Binding-site contacts:
Ligand atom C8 contacts residue ASN657 of chain 1.C at 3.7 Å.
Ligand atom C2 contacts residue ASN657 of chain 1.C at 2.5 Å.
Ligand atom C3 contacts residue ASN657 of chain 1.C at 3.8 Å.
Ligand atom C7 contacts residue ASN657 of chain 1.C at 3.2 Å.
Ligand atom O5 contacts residue HIS655 of chain 1.C at 3.3 Å.
Ligand atom N2 contacts residue ASN657 of chain 1.C at 2.7 Å (h-bond).
Ligand atom C1 contacts residue ASN657 of chain 1.C at 1.4 Å.
Ligand atom O6 contacts residue HIS655 of chain 1.C at 4.0 Å.
Ligand atom C4 contacts residue ASN657 of chain 1.C at 4.2 Å.
Ligand atom O7 contacts residue ASN657 of chain 1.C at 3.8 Å.
Ligand atom O5 contacts residue ASN657 of chain 1.C at 2.3 Å (h-bond).
Ligand atom O3 contacts residue ASN657 of chain 1.C at 4.3 Å.
Ligand atom C5 contacts residue HIS655 of chain 1.C at 4.0 Å.
Ligand atom O6 contacts residue ASN657 of chain 1.C at 4.5 Å.
Ligand atom C1 contacts residue HIS655 of chain 1.C at 3.5 Å.
Ligand atom C5 contacts residue ASN657 of chain 1.C at 3.6 Å.

This small molecule binds to this protein.
Small molecule (SMILES): CC(=O)N[C@@H]1[C@@H](O)[C@H](O)[C@@H](CO)O[C@H]1O

Sequence of chain 1.C:
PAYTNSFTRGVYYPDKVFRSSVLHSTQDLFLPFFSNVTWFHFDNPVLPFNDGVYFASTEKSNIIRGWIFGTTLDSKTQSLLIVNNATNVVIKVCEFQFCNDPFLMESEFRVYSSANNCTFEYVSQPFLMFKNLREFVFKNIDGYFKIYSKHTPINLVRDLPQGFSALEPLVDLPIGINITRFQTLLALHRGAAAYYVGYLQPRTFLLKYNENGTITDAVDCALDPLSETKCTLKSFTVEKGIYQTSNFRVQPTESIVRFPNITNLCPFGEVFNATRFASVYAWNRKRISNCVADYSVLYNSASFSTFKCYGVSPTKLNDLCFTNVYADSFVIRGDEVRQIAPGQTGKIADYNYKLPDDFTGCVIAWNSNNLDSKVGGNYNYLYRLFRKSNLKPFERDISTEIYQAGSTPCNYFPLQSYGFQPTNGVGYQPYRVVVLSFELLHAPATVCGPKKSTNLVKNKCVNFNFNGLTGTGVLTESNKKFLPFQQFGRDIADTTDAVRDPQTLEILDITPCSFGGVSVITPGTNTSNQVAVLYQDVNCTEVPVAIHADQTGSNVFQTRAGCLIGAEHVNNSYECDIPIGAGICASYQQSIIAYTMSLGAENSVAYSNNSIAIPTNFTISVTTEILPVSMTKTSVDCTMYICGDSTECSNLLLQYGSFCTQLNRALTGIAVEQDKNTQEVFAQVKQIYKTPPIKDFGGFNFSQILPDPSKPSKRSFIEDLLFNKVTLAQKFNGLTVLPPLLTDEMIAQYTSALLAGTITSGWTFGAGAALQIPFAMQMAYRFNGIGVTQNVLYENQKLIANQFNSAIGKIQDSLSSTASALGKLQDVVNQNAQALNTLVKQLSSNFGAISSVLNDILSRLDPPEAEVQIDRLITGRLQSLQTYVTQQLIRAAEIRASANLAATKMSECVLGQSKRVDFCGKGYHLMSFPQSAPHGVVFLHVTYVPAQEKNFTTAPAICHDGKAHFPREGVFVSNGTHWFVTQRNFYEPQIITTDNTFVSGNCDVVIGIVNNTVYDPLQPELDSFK